Binding-site contacts:
Ligand atom C6 contacts residue TYR16 of chain 1.B at 4.3 Å (hydrophobic).
Ligand atom O7 contacts residue ASN18 of chain 1.B at 4.0 Å.
Ligand atom C1 contacts residue ASN18 of chain 1.B at 3.5 Å.
Ligand atom C2 contacts residue ASN49 of chain 1.B at 2.6 Å.
Ligand atom C1 contacts residue TYR16 of chain 1.B at 4.2 Å (hydrophobic).
Ligand atom C3 contacts residue ASN18 of chain 1.B at 4.3 Å.
Ligand atom C8 contacts residue ASN49 of chain 1.B at 3.2 Å.
Ligand atom O7 contacts residue ASN49 of chain 1.B at 4.2 Å.
Ligand atom C2 contacts residue ASN18 of chain 1.B at 3.7 Å.
Ligand atom O5 contacts residue TYR16 of chain 1.B at 3.5 Å.
Ligand atom C5 contacts residue TYR16 of chain 1.B at 4.4 Å (hydrophobic).
Ligand atom O7 contacts residue SER48 of chain 1.B at 4.2 Å.
Ligand atom N2 contacts residue ASN18 of chain 1.B at 3.0 Å (h-bond).
Ligand atom O6 contacts residue TYR16 of chain 1.B at 3.4 Å.
Ligand atom C5 contacts residue ASN49 of chain 1.B at 3.7 Å.
Ligand atom C4 contacts residue ASN49 of chain 1.B at 4.3 Å.
Ligand atom N2 contacts residue ASN49 of chain 1.B at 3.0 Å (h-bond).
Ligand atom C7 contacts residue ASN49 of chain 1.B at 3.4 Å.
Ligand atom O7 contacts residue PHE47 of chain 1.B at 2.8 Å (h-bond).
Ligand atom C1 contacts residue ASN49 of chain 1.B at 1.4 Å.
Ligand atom C3 contacts residue ASN49 of chain 1.B at 3.9 Å.
Ligand atom C7 contacts residue ASN18 of chain 1.B at 3.9 Å.
Ligand atom C7 contacts residue PHE47 of chain 1.B at 3.9 Å (hydrophobic).
Ligand atom O5 contacts residue ASN49 of chain 1.B at 2.4 Å (h-bond).

The small molecule below binds the protein below.
Small molecule (SMILES): CC(=O)N[C@@H]1[C@@H](O)[C@H](O)[C@@H](CO)O[C@H]1O

Sequence of chain 1.B:
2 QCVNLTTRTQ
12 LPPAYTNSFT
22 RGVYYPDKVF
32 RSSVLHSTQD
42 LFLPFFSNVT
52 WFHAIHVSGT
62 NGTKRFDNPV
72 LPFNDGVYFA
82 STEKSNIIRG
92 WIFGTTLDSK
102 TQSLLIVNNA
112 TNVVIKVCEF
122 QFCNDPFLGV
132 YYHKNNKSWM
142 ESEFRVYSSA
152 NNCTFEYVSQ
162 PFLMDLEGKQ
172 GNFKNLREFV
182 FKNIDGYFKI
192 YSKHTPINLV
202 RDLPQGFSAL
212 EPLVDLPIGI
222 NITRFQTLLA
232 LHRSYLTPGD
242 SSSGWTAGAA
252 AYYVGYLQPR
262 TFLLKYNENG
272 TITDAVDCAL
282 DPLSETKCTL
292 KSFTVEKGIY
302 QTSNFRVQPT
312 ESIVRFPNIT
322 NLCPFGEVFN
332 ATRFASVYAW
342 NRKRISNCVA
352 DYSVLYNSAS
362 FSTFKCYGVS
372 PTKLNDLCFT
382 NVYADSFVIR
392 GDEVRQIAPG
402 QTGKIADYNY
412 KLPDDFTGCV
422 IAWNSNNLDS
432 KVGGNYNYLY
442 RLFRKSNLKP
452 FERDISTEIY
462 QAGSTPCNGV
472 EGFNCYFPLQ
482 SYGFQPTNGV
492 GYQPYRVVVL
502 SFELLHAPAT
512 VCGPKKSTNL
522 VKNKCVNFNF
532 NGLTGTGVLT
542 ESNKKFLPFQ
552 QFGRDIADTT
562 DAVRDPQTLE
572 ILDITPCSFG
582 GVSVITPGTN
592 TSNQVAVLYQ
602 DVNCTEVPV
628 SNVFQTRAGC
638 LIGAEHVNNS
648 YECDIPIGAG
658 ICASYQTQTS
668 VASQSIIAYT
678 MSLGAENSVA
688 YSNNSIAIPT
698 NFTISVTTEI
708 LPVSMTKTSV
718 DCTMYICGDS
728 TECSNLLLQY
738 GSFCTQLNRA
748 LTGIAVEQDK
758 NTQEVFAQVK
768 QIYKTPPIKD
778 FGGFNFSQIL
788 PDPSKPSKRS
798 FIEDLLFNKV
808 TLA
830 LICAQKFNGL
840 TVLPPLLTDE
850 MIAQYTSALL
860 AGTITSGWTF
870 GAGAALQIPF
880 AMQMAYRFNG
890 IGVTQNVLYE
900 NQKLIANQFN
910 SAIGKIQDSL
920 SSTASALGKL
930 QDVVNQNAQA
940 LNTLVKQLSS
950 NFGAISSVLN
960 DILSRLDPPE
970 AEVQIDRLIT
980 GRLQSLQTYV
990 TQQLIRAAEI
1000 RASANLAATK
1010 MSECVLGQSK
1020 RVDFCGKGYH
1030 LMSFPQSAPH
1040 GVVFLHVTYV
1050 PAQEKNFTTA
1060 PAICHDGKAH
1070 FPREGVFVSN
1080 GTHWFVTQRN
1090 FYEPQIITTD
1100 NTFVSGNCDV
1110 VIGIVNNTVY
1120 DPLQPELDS